The protein below binds the small molecule below.
Small molecule (SMILES): CC(=O)N[C@@H]1[C@@H](O)[C@H](O)[C@@H](CO)O[C@H]1O

Sequence of chain 1.B:
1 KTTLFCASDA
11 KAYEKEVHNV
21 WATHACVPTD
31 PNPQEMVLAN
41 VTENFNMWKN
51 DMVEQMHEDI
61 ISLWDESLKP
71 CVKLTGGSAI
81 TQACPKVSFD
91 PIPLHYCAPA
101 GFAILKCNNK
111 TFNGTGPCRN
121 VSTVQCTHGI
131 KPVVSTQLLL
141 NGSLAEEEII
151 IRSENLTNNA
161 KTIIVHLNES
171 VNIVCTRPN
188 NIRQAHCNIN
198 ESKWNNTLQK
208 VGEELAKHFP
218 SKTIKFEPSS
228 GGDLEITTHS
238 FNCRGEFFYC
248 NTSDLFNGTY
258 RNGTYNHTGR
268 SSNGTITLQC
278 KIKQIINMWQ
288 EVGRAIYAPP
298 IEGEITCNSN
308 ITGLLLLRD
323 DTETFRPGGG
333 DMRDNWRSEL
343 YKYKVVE

Binding-site contacts:
Ligand atom C6 contacts residue SER250 of chain 1.B at 4.4 Å.
Ligand atom N2 contacts residue ASN248 of chain 1.B at 4.3 Å.
Ligand atom C2 contacts residue ASN248 of chain 1.B at 3.9 Å.
Ligand atom O7 contacts residue THR235 of chain 1.B at 4.4 Å.
Ligand atom C8 contacts residue THR235 of chain 1.B at 4.5 Å.
Ligand atom C5 contacts residue ASN248 of chain 1.B at 4.2 Å.
Ligand atom O5 contacts residue SER250 of chain 1.B at 3.4 Å (h-bond).
Ligand atom C1 contacts residue SER250 of chain 1.B at 3.6 Å.
Ligand atom C1 contacts residue ASN248 of chain 1.B at 3.1 Å.
Ligand atom O5 contacts residue ASN248 of chain 1.B at 2.9 Å (h-bond).
Ligand atom C8 contacts residue THR234 of chain 1.B at 3.5 Å.
Ligand atom O6 contacts residue ASN248 of chain 1.B at 3.8 Å.
Ligand atom O7 contacts residue ASN248 of chain 1.B at 3.9 Å.
Ligand atom C8 contacts residue LEU231 of chain 1.B at 4.5 Å (hydrophobic).
Ligand atom C7 contacts residue ASN248 of chain 1.B at 4.2 Å.
Ligand atom C5 contacts residue SER250 of chain 1.B at 4.1 Å.